Binding-site contacts:
Ligand atom C1 contacts residue ASN95 of chain 1.C at 1.4 Å.
Ligand atom O5 contacts residue ASN95 of chain 1.C at 2.4 Å (h-bond).
Ligand atom C3 contacts residue ASN95 of chain 1.C at 3.8 Å.
Ligand atom C5 contacts residue ASN95 of chain 1.C at 3.7 Å.
Ligand atom C2 contacts residue ASN95 of chain 1.C at 2.5 Å.
Ligand atom C4 contacts residue ASN95 of chain 1.C at 4.2 Å.
Ligand atom C1 contacts residue SER97 of chain 1.C at 4.3 Å.
Ligand atom N2 contacts residue ASN95 of chain 1.C at 2.9 Å (h-bond).
Ligand atom O7 contacts residue ASN95 of chain 1.C at 3.4 Å (h-bond).
Ligand atom C7 contacts residue ASN95 of chain 1.C at 3.3 Å.
Ligand atom C8 contacts residue ASN95 of chain 1.C at 3.7 Å.

This small molecule binds to this protein.
Small molecule (SMILES): CC(=O)N[C@@H]1[C@@H](O)[C@H](O)[C@@H](CO)O[C@H]1O

Sequence of chain 1.C:
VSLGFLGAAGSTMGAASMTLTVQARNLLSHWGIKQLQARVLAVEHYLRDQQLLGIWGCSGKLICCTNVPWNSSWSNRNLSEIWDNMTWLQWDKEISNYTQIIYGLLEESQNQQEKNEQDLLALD